A small-molecule ligand and the protein it binds are described below.
Small molecule (SMILES): Cc1c(C(=O)C2=C(O)CCCC2=O)ccc2c1n(CC1CCOCC1)c(=O)n2C

Sequence of chain 1.A:
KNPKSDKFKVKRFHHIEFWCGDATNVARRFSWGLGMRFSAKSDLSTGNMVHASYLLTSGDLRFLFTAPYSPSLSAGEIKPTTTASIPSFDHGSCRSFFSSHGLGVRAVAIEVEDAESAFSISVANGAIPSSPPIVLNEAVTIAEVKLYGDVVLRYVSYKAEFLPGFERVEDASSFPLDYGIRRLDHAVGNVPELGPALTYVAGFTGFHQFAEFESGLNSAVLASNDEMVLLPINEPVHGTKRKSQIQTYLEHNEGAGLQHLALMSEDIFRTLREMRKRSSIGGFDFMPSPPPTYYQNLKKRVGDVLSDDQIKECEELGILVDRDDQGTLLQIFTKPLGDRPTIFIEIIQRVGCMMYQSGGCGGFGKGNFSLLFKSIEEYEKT

Binding-site contacts:
Ligand atom C12 contacts residue PHE353 of chain 1.A at 3.5 Å (hydrophobic).
Ligand atom C5 contacts residue CO1 of chain 1.B at 3.4 Å.
Ligand atom C12 contacts residue PHE391 of chain 1.A at 3.1 Å (hydrophobic).
Ligand atom O11 contacts residue CO1 of chain 1.B at 2.0 Å.
Ligand atom C10 contacts residue PHE353 of chain 1.A at 3.4 Å (hydrophobic).
Ligand atom O11 contacts residue HIS280 of chain 1.A at 3.1 Å (h-bond).
Ligand atom C12 contacts residue GLY392 of chain 1.A at 3.7 Å.
Ligand atom C14 contacts residue PHE353 of chain 1.A at 3.8 Å (hydrophobic).
Ligand atom C13 contacts residue GLY392 of chain 1.A at 3.3 Å.
Ligand atom C19 contacts residue PHE396 of chain 1.A at 3.3 Å (hydrophobic).
Ligand atom C9 contacts residue PHE391 of chain 1.A at 3.4 Å (hydrophobic).
Ligand atom C16 contacts residue PHE353 of chain 1.A at 3.5 Å (hydrophobic).
Ligand atom O7 contacts residue HIS280 of chain 1.A at 3.1 Å (h-bond).
Ligand atom O11 contacts residue PHE391 of chain 1.A at 3.7 Å.
Ligand atom O7 contacts residue HIS198 of chain 1.A at 2.8 Å (h-bond).
Ligand atom C26 contacts residue MET307 of chain 1.A at 3.6 Å (hydrophobic).
Ligand atom C9 contacts residue CO1 of chain 1.B at 2.9 Å.
Ligand atom C26 contacts residue PHE353 of chain 1.A at 3.5 Å (hydrophobic).
Ligand atom C2 contacts residue SER239 of chain 1.A at 3.6 Å.
Ligand atom C25 contacts residue PHE353 of chain 1.A at 3.6 Å (hydrophobic).
Ligand atom C6 contacts residue HIS280 of chain 1.A at 3.7 Å.
Ligand atom O27 contacts residue MET307 of chain 1.A at 3.7 Å.
Ligand atom C14 contacts residue PHE396 of chain 1.A at 3.7 Å (hydrophobic).
Ligand atom C15 contacts residue PHE353 of chain 1.A at 3.8 Å (hydrophobic).
Ligand atom C29 contacts residue PHE364 of chain 1.A at 3.5 Å (hydrophobic).
Ligand atom O8 contacts residue PHE396 of chain 1.A at 3.7 Å.
Ligand atom O21 contacts residue PHE396 of chain 1.A at 3.5 Å.
Ligand atom C28 contacts residue PHE364 of chain 1.A at 3.5 Å (hydrophobic).
Ligand atom C6 contacts residue CO1 of chain 1.B at 3.0 Å.
Ligand atom C15 contacts residue PHE396 of chain 1.A at 3.7 Å (hydrophobic).
Ligand atom N18 contacts residue PHE396 of chain 1.A at 3.4 Å.
Ligand atom C22 contacts residue LEU399 of chain 1.A at 3.7 Å (hydrophobic).
Ligand atom C5 contacts residue PHE391 of chain 1.A at 3.6 Å (hydrophobic).
Ligand atom C3 contacts residue SER239 of chain 1.A at 3.7 Å.
Ligand atom C12 contacts residue GLN351 of chain 1.A at 3.8 Å.
Ligand atom C1 contacts residue PHE391 of chain 1.A at 3.5 Å (hydrophobic).
Ligand atom O11 contacts residue PHE353 of chain 1.A at 3.5 Å.
Ligand atom O11 contacts residue GLU366 of chain 1.A at 2.9 Å (salt-bridge).
Ligand atom O7 contacts residue CO1 of chain 1.B at 1.9 Å.
Ligand atom C6 contacts residue PHE391 of chain 1.A at 3.6 Å (hydrophobic).